The small molecule below binds the protein below.
Small molecule (SMILES): OC[C@H]1O[C@H](O)[C@H](O)[C@@H]1O

Binding-site contacts:
Ligand atom C3 contacts residue CA1 of chain 1.C at 3.8 Å.
Ligand atom O4 contacts residue PHE176 of chain 1.A at 3.7 Å.
Ligand atom C5 contacts residue HIS251 of chain 1.A at 3.6 Å.
Ligand atom O5 contacts residue GLU175 of chain 1.A at 2.7 Å (salt-bridge).
Ligand atom C2 contacts residue CA1 of chain 1.C at 3.8 Å.
Ligand atom C4 contacts residue ASN177 of chain 1.A at 3.8 Å.
Ligand atom C5 contacts residue MET161 of chain 1.A at 3.6 Å (hydrophobic).
Ligand atom C4 contacts residue MET161 of chain 1.A at 3.8 Å (hydrophobic).
Ligand atom C3 contacts residue MET161 of chain 1.A at 3.8 Å (hydrophobic).
Ligand atom O3 contacts residue ASP25 of chain 1.A at 3.9 Å.
Ligand atom O2 contacts residue ASN50 of chain 1.A at 2.9 Å (h-bond).
Ligand atom O2 contacts residue ASP25 of chain 1.A at 2.8 Å (salt-bridge).
Ligand atom O3 contacts residue CA1 of chain 1.C at 2.7 Å.
Ligand atom O2 contacts residue ASP26 of chain 1.A at 3.4 Å (salt-bridge).
Ligand atom C2 contacts residue ASN50 of chain 1.A at 4.1 Å.
Ligand atom O2 contacts residue CA1 of chain 1.C at 2.7 Å.
Ligand atom O4 contacts residue ASN177 of chain 1.A at 4.2 Å.
Ligand atom C3 contacts residue ASP252 of chain 1.A at 3.4 Å.
Ligand atom C3 contacts residue HIS251 of chain 1.A at 4.0 Å.
Ligand atom O3 contacts residue MET161 of chain 1.A at 3.6 Å.
Ligand atom O3 contacts residue ASP252 of chain 1.A at 2.8 Å (salt-bridge).
Ligand atom O5 contacts residue MET161 of chain 1.A at 4.2 Å.
Ligand atom O5 contacts residue PHE176 of chain 1.A at 4.1 Å.
Ligand atom C2 contacts residue HIS251 of chain 1.A at 4.2 Å.
Ligand atom O4 contacts residue GLU175 of chain 1.A at 4.0 Å.
Ligand atom C3 contacts residue ASN177 of chain 1.A at 4.0 Å.
Ligand atom C2 contacts residue ASP25 of chain 1.A at 3.4 Å.
Ligand atom O1 contacts residue ASN50 of chain 1.A at 2.6 Å (h-bond).
Ligand atom C5 contacts residue GLU175 of chain 1.A at 3.4 Å.
Ligand atom C1 contacts residue PHE176 of chain 1.A at 4.2 Å (hydrophobic).
Ligand atom O3 contacts residue THR135 of chain 1.A at 3.1 Å (h-bond).
Ligand atom O1 contacts residue PHE176 of chain 1.A at 3.5 Å.
Ligand atom C3 contacts residue ASP25 of chain 1.A at 3.4 Å.
Ligand atom C4 contacts residue GLU175 of chain 1.A at 3.4 Å.
Ligand atom O5 contacts residue ASN169 of chain 1.A at 2.7 Å (h-bond).
Ligand atom O2 contacts residue ASP252 of chain 1.A at 3.5 Å (salt-bridge).
Ligand atom O5 contacts residue LEU200 of chain 1.A at 3.9 Å.
Ligand atom O3 contacts residue ASN177 of chain 1.A at 3.0 Å (h-bond).
Ligand atom C1 contacts residue ASN50 of chain 1.A at 3.7 Å.
Ligand atom C5 contacts residue ASN169 of chain 1.A at 3.8 Å.

Sequence of chain 1.A:
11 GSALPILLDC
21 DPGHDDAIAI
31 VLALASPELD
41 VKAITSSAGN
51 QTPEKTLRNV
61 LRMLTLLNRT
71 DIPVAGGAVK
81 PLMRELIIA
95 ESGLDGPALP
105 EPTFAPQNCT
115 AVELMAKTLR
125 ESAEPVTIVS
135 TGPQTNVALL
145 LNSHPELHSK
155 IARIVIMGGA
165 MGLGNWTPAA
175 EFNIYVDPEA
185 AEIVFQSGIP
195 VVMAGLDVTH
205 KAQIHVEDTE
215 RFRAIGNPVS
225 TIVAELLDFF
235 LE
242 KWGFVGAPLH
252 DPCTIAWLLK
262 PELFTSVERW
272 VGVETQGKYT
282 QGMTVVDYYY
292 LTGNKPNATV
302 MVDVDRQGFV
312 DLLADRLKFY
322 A